Binding-site contacts:
Ligand atom C4 contacts residue PG41 of chain 9.G at 3.8 Å.
Ligand atom C12 contacts residue PHE70 of chain 9.A at 3.8 Å (hydrophobic).
Ligand atom C8 contacts residue PG41 of chain 9.G at 3.7 Å.
Ligand atom C contacts residue GLU99 of chain 9.A at 3.6 Å.
Ligand atom N contacts residue HIS138 of chain 5.A at 3.6 Å.
Ligand atom C2 contacts residue ARG88 of chain 9.A at 3.6 Å.
Ligand atom O1 contacts residue PHE70 of chain 9.A at 3.7 Å.
Ligand atom C8 contacts residue ALA37 of chain 9.A at 3.4 Å (hydrophobic).
Ligand atom C11 contacts residue ALA37 of chain 9.A at 3.6 Å (hydrophobic).
Ligand atom C10 contacts residue ALA37 of chain 9.A at 3.7 Å (hydrophobic).
Ligand atom O contacts residue ASN106 of chain 9.A at 3.1 Å (h-bond).
Ligand atom C3 contacts residue PRO8 of chain 9.A at 3.7 Å (hydrophobic).
Ligand atom C6 contacts residue PG41 of chain 9.G at 3.7 Å.
Ligand atom O contacts residue MET74 of chain 9.A at 3.7 Å.
Ligand atom C3 contacts residue PG41 of chain 9.G at 3.8 Å.
Ligand atom C contacts residue LEU102 of chain 9.A at 3.6 Å (hydrophobic).
Ligand atom C14 contacts residue SER71 of chain 9.A at 3.7 Å.
Ligand atom C5 contacts residue PG41 of chain 9.G at 3.7 Å.
Ligand atom N3 contacts residue LEU73 of chain 9.A at 3.7 Å.
Ligand atom O contacts residue LEU102 of chain 9.A at 3.7 Å.
Ligand atom N4 contacts residue MET74 of chain 9.A at 2.9 Å (h-bond).
Ligand atom C contacts residue ARG88 of chain 9.A at 3.4 Å.
Ligand atom C contacts residue ASN106 of chain 9.A at 3.4 Å.
Ligand atom C12 contacts residue ALA37 of chain 9.A at 3.4 Å (hydrophobic).
Ligand atom C15 contacts residue HIS138 of chain 5.A at 3.5 Å.
Ligand atom N contacts residue ASP72 of chain 9.A at 3.0 Å (salt-bridge).
Ligand atom O2 contacts residue GLU134 of chain 5.A at 3.5 Å.
Ligand atom C19 contacts residue ASN106 of chain 9.A at 3.5 Å.
Ligand atom C9 contacts residue ALA37 of chain 9.A at 3.6 Å (hydrophobic).
Ligand atom O2 contacts residue PG41 of chain 9.G at 3.2 Å.
Ligand atom C1 contacts residue MET74 of chain 9.A at 3.7 Å (hydrophobic).
Ligand atom C5 contacts residue MET74 of chain 9.A at 3.6 Å (hydrophobic).
Ligand atom C16 contacts residue PG41 of chain 9.G at 3.7 Å.
Ligand atom N4 contacts residue LEU73 of chain 9.A at 3.6 Å.
Ligand atom N1 contacts residue HIS138 of chain 5.A at 3.4 Å.
Ligand atom C9 contacts residue THR10 of chain 9.A at 3.6 Å.
Ligand atom C7 contacts residue ALA37 of chain 9.A at 3.4 Å (hydrophobic).
Ligand atom C14 contacts residue ASP72 of chain 9.A at 3.4 Å.
Ligand atom C9 contacts residue PG41 of chain 9.G at 3.6 Å.
Ligand atom C13 contacts residue HIS138 of chain 5.A at 3.6 Å.

Sequence of chain 5.A:
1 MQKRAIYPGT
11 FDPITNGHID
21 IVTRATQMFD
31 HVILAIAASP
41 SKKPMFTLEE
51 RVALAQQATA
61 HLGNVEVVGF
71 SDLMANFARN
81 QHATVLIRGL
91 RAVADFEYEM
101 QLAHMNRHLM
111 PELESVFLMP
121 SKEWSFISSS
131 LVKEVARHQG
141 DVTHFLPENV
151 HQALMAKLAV

Sequence of chain 9.A:
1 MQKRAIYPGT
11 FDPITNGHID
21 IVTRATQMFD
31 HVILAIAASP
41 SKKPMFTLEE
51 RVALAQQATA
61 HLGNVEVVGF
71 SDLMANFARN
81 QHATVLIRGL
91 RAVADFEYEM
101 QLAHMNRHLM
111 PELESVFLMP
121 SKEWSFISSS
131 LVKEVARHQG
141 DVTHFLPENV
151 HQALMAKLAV

A protein and the small-molecule ligand that binds it are described below.
Small molecule (SMILES): COc1ccc(Oc2cccc([C@@H](C)Nc3nc4n(n3)C(=O)CC(C)=N4)c2)cc1